The small molecule below binds the protein below.
Small molecule (SMILES): CC(=O)N[C@H]1[C@H](O[C@H]2[C@H](O)[C@@H](NC(C)=O)CO[C@@H]2CO)O[C@H](CO)[C@@H](O)[C@@H]1O

Binding-site contacts:
Ligand atom C8 contacts residue ASP325 of chain 1.A at 3.8 Å.
Ligand atom C7 contacts residue ASP325 of chain 1.A at 4.0 Å.
Ligand atom O7 contacts residue VAL139 of chain 1.A at 4.4 Å.
Ligand atom C2 contacts residue ASP325 of chain 1.A at 4.0 Å.
Ligand atom C1 contacts residue ASN153 of chain 1.A at 1.4 Å.
Ligand atom C7 contacts residue ASN153 of chain 1.A at 3.3 Å.
Ligand atom C8 contacts residue ASN153 of chain 1.A at 4.4 Å.
Ligand atom C8 contacts residue TYR170 of chain 1.A at 3.8 Å (hydrophobic).
Ligand atom N2 contacts residue TYR170 of chain 1.A at 4.4 Å.
Ligand atom O7 contacts residue ASN153 of chain 1.A at 3.3 Å (h-bond).
Ligand atom C2 contacts residue ASN153 of chain 1.A at 2.4 Å.
Ligand atom O7 contacts residue TYR170 of chain 1.A at 3.9 Å.
Ligand atom C5 contacts residue TYR170 of chain 1.A at 4.2 Å (hydrophobic).
Ligand atom C4 contacts residue TYR170 of chain 1.A at 4.5 Å (hydrophobic).
Ligand atom O5 contacts residue TYR170 of chain 1.A at 4.4 Å.
Ligand atom O3 contacts residue TYR170 of chain 1.A at 4.3 Å.
Ligand atom C4 contacts residue ASN153 of chain 1.A at 4.2 Å.
Ligand atom O3 contacts residue ASP325 of chain 1.A at 3.0 Å (salt-bridge).
Ligand atom O6 contacts residue TYR170 of chain 1.A at 4.4 Å.
Ligand atom O5 contacts residue ASN153 of chain 1.A at 2.4 Å (h-bond).
Ligand atom O4 contacts residue TYR170 of chain 1.A at 4.2 Å.
Ligand atom N2 contacts residue ASP325 of chain 1.A at 3.2 Å (salt-bridge).
Ligand atom C3 contacts residue TYR170 of chain 1.A at 3.8 Å (hydrophobic).
Ligand atom C7 contacts residue ASN141 of chain 1.A at 4.2 Å.
Ligand atom C7 contacts residue TYR170 of chain 1.A at 4.0 Å (hydrophobic).
Ligand atom C1 contacts residue TYR170 of chain 1.A at 3.8 Å (hydrophobic).
Ligand atom C3 contacts residue ASN153 of chain 1.A at 3.6 Å.
Ligand atom C8 contacts residue LEU172 of chain 1.A at 4.1 Å (hydrophobic).
Ligand atom C5 contacts residue ASN153 of chain 1.A at 3.6 Å.
Ligand atom C2 contacts residue TYR170 of chain 1.A at 4.4 Å (hydrophobic).
Ligand atom C3 contacts residue ASP325 of chain 1.A at 3.8 Å.
Ligand atom C8 contacts residue VAL139 of chain 1.A at 3.9 Å (hydrophobic).
Ligand atom O7 contacts residue ASN141 of chain 1.A at 3.5 Å (h-bond).
Ligand atom N2 contacts residue ASN153 of chain 1.A at 2.8 Å (h-bond).

Sequence of chain 1.A:
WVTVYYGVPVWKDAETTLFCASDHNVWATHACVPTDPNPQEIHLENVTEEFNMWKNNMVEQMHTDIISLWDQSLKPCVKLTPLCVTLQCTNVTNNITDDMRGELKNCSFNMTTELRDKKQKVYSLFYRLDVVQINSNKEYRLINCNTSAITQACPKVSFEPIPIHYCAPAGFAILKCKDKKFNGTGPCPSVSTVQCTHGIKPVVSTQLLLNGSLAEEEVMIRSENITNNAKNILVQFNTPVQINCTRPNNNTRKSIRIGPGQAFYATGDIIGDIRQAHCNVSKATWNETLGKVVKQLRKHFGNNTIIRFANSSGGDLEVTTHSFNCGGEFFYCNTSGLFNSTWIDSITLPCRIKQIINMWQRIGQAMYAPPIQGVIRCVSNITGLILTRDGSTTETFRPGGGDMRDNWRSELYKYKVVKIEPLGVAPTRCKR